Binding-site contacts:
Ligand atom N contacts residue THR235 of chain 6.X at 3.5 Å (h-bond).
Ligand atom CG contacts residue ASP233 of chain 6.X at 3.0 Å.
Ligand atom CB contacts residue LEU286 of chain 6.X at 3.9 Å (hydrophobic).
Ligand atom O contacts residue LEU286 of chain 6.X at 3.2 Å.
Ligand atom CA contacts residue ASN227 of chain 6.X at 3.7 Å.
Ligand atom CG2 contacts residue GLU236 of chain 6.X at 3.3 Å.
Ligand atom CG2 contacts residue PHE278 of chain 6.X at 3.7 Å (hydrophobic).
Ligand atom O contacts residue HIS277 of chain 6.X at 3.4 Å.
Ligand atom N contacts residue THR235 of chain 6.X at 3.9 Å.
Ligand atom CB contacts residue TYR238 of chain 6.X at 3.6 Å (hydrophobic).
Ligand atom CG2 contacts residue ASN281 of chain 6.X at 3.6 Å.
Ligand atom O contacts residue ASN227 of chain 6.X at 3.6 Å.
Ligand atom C contacts residue ASN281 of chain 6.X at 3.8 Å.
Ligand atom O contacts residue THR235 of chain 6.X at 3.0 Å (h-bond).
Ligand atom N contacts residue TYR273 of chain 6.X at 3.9 Å.
Ligand atom CG2 contacts residue HIS277 of chain 6.X at 3.3 Å.
Ligand atom O contacts residue THR235 of chain 6.X at 3.1 Å (h-bond).
Ligand atom C contacts residue THR235 of chain 6.X at 3.6 Å.
Ligand atom C contacts residue TYR94 of chain 6.X at 4.0 Å (hydrophobic).
Ligand atom C contacts residue THR235 of chain 6.X at 3.6 Å.
Ligand atom CG1 contacts residue TYR94 of chain 6.X at 3.8 Å (hydrophobic).
Ligand atom O contacts residue TYR94 of chain 6.X at 2.9 Å.
Ligand atom CA contacts residue THR235 of chain 6.X at 3.6 Å.
Ligand atom CD1 contacts residue TYR91 of chain 6.X at 3.9 Å (hydrophobic).
Ligand atom O contacts residue ASN281 of chain 6.X at 2.6 Å (h-bond).
Ligand atom CD contacts residue HIS277 of chain 6.X at 3.9 Å.
Ligand atom CG1 contacts residue VAL280 of chain 6.X at 4.0 Å (hydrophobic).
Ligand atom C contacts residue ASN227 of chain 6.X at 3.5 Å.
Ligand atom C contacts residue LEU286 of chain 6.X at 3.8 Å (hydrophobic).
Ligand atom CG2 contacts residue LEU286 of chain 6.X at 3.7 Å (hydrophobic).
Ligand atom C contacts residue THR235 of chain 6.X at 3.6 Å.
Ligand atom CD contacts residue TYR273 of chain 6.X at 3.3 Å (hydrophobic).
Ligand atom CB contacts residue HIS277 of chain 6.X at 3.7 Å.
Ligand atom O contacts residue LYS234 of chain 6.X at 3.6 Å.
Ligand atom CB contacts residue ASP233 of chain 6.X at 3.0 Å.
Ligand atom N contacts residue ASN227 of chain 6.X at 3.0 Å (h-bond).
Ligand atom CG contacts residue HIS277 of chain 6.X at 3.8 Å.
Ligand atom CG contacts residue TYR273 of chain 6.X at 3.6 Å (hydrophobic).
Ligand atom CG contacts residue LYS234 of chain 6.X at 3.3 Å.
Ligand atom CD1 contacts residue TYR94 of chain 6.X at 3.5 Å (hydrophobic).

Sequence of chain 6.X:
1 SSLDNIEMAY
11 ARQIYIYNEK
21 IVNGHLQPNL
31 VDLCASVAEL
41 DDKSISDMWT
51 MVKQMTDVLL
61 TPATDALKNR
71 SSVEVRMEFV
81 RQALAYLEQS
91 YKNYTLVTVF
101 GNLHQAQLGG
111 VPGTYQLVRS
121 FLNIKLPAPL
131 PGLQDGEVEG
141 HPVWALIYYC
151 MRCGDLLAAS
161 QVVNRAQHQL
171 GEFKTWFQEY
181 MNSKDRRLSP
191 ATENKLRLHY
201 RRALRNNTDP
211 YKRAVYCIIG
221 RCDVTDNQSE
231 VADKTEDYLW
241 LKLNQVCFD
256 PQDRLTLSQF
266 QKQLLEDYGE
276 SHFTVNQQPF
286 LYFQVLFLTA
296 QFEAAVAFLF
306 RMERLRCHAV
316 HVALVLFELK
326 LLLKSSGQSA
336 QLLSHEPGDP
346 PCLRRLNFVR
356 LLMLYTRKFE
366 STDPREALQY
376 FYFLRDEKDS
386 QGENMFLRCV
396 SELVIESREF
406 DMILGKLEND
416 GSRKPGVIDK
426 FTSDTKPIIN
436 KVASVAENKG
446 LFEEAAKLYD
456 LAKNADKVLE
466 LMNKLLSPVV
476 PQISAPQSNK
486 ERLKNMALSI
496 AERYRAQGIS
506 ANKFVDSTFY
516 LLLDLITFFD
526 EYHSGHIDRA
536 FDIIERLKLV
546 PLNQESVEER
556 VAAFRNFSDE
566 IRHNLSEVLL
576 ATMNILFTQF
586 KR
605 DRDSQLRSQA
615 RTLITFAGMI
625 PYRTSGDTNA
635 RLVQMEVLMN

This small molecule binds to this protein.
Small molecule (SMILES): CC[C@H](C)[C@H](NC(=O)[C@H](CO)NC(=O)[C@H](CCCN=C(N)N)NC(=O)[C@@H](NC(=O)[C@@H]1CCCN1C(=O)[C@@H]1CCCN1C(=O)[C@H](C)N)C(C)C)C(=O)N[C@H](C=O)Cc1ccc(O)cc1